A protein and the small-molecule ligand that binds it are described below.
Small molecule (SMILES): CC(=O)N[C@@H]1[C@@H](O)[C@H](O)[C@@H](CO)O[C@H]1O

Sequence of chain 1.A:
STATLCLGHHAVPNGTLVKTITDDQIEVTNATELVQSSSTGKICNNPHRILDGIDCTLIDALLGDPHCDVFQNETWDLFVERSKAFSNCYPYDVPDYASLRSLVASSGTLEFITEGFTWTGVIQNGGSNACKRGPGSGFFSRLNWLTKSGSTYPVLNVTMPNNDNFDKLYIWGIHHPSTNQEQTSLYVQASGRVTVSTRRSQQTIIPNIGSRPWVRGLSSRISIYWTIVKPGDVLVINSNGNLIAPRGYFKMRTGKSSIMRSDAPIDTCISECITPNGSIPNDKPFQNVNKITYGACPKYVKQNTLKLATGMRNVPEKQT

Binding-site contacts:
Ligand atom O6 contacts residue NAG1 of chain 1.F at 2.5 Å (h-bond).
Ligand atom C5 contacts residue ASN81 of chain 1.A at 3.7 Å.
Ligand atom C6 contacts residue ILE121 of chain 1.A at 3.7 Å (hydrophobic).
Ligand atom O7 contacts residue ASN81 of chain 1.A at 2.8 Å (h-bond).
Ligand atom C1 contacts residue ASN81 of chain 1.A at 1.4 Å.
Ligand atom O4 contacts residue NAG1 of chain 1.F at 2.8 Å.
Ligand atom O3 contacts residue NAG1 of chain 1.F at 2.8 Å (h-bond).
Ligand atom O5 contacts residue ASN81 of chain 1.A at 2.4 Å (h-bond).
Ligand atom C2 contacts residue ASN81 of chain 1.A at 2.4 Å.
Ligand atom C7 contacts residue ASN81 of chain 1.A at 2.9 Å.
Ligand atom C8 contacts residue ASN81 of chain 1.A at 4.1 Å.
Ligand atom C2 contacts residue PHE120 of chain 1.A at 4.4 Å (hydrophobic).
Ligand atom C4 contacts residue ILE121 of chain 1.A at 4.4 Å (hydrophobic).
Ligand atom C6 contacts residue NAG1 of chain 1.F at 3.2 Å.
Ligand atom C4 contacts residue PHE120 of chain 1.A at 4.2 Å (hydrophobic).
Ligand atom C5 contacts residue PHE120 of chain 1.A at 3.7 Å (hydrophobic).
Ligand atom C3 contacts residue PHE120 of chain 1.A at 4.1 Å (hydrophobic).
Ligand atom C3 contacts residue ASN81 of chain 1.A at 3.7 Å.
Ligand atom N2 contacts residue ASN81 of chain 1.A at 2.8 Å (h-bond).
Ligand atom O5 contacts residue PHE120 of chain 1.A at 4.1 Å.
Ligand atom C4 contacts residue NAG1 of chain 1.F at 3.5 Å.
Ligand atom C3 contacts residue NAG1 of chain 1.F at 3.8 Å.
Ligand atom C1 contacts residue PHE120 of chain 1.A at 3.7 Å (hydrophobic).
Ligand atom C4 contacts residue ASN81 of chain 1.A at 4.2 Å.
Ligand atom O4 contacts residue PHE120 of chain 1.A at 4.1 Å.
Ligand atom C7 contacts residue GLN80 of chain 1.A at 4.4 Å.
Ligand atom O4 contacts residue ILE121 of chain 1.A at 3.8 Å.
Ligand atom C8 contacts residue GLN80 of chain 1.A at 3.1 Å.
Ligand atom C5 contacts residue ILE121 of chain 1.A at 3.7 Å (hydrophobic).
Ligand atom C5 contacts residue NAG1 of chain 1.F at 4.1 Å.